A small-molecule ligand and the protein it binds are described below.
Small molecule (SMILES): CC(=O)N[C@@H]1[C@@H](O)[C@H](O)[C@@H](CO)O[C@H]1O

Sequence of chain 2.A:
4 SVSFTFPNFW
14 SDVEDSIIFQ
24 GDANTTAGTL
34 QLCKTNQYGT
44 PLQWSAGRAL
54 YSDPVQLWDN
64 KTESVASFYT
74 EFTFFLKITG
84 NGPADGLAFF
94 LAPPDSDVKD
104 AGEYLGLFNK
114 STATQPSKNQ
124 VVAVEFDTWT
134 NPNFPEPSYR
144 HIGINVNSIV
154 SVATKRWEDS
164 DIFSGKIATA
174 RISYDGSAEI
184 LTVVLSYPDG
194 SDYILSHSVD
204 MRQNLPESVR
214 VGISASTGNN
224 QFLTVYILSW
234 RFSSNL

Binding-site contacts:
Ligand atom C5 contacts residue VAL101 of chain 2.A at 4.2 Å (hydrophobic).
Ligand atom C6 contacts residue ASP103 of chain 2.A at 4.4 Å.
Ligand atom N2 contacts residue ASN112 of chain 2.A at 2.9 Å (h-bond).
Ligand atom C3 contacts residue ASN112 of chain 2.A at 3.8 Å.
Ligand atom C6 contacts residue VAL101 of chain 2.A at 4.1 Å (hydrophobic).
Ligand atom C4 contacts residue ASN112 of chain 2.A at 4.2 Å.
Ligand atom O5 contacts residue LYS102 of chain 2.A at 4.2 Å.
Ligand atom C5 contacts residue ASN112 of chain 2.A at 3.7 Å.
Ligand atom C5 contacts residue LYS102 of chain 2.A at 4.3 Å.
Ligand atom C1 contacts residue ASN112 of chain 2.A at 1.4 Å.
Ligand atom O5 contacts residue ASN112 of chain 2.A at 2.4 Å (h-bond).
Ligand atom O7 contacts residue ASN112 of chain 2.A at 2.9 Å (h-bond).
Ligand atom O5 contacts residue ASP103 of chain 2.A at 4.2 Å.
Ligand atom C8 contacts residue ASN112 of chain 2.A at 4.3 Å.
Ligand atom C2 contacts residue ASN112 of chain 2.A at 2.4 Å.
Ligand atom C1 contacts residue LYS102 of chain 2.A at 4.2 Å.
Ligand atom C7 contacts residue ASN112 of chain 2.A at 3.1 Å.
Ligand atom C6 contacts residue LYS102 of chain 2.A at 4.0 Å.